Sequence of chain 1.A:
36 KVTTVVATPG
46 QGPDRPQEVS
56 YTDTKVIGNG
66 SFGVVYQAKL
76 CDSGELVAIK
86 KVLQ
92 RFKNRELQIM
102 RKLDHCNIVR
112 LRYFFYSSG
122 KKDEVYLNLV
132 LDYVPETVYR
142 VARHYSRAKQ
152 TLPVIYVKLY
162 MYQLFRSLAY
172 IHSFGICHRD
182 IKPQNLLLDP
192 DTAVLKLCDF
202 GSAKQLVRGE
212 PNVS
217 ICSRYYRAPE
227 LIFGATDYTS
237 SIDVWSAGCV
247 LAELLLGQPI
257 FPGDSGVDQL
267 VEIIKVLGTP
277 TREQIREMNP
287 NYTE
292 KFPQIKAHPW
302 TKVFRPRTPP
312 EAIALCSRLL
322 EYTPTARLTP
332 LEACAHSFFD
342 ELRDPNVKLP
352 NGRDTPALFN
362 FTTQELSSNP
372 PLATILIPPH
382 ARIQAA

Binding-site contacts:
Ligand atom CAS contacts residue LEU188 of chain 1.A at 3.6 Å (hydrophobic).
Ligand atom CAV contacts residue VAL70 of chain 1.A at 3.7 Å (hydrophobic).
Ligand atom OAF contacts residue ASP133 of chain 1.A at 2.8 Å (salt-bridge).
Ligand atom CAT contacts residue VAL70 of chain 1.A at 3.5 Å (hydrophobic).
Ligand atom OAA contacts residue VAL70 of chain 1.A at 4.0 Å.
Ligand atom CAR contacts residue ALA83 of chain 1.A at 3.8 Å (hydrophobic).
Ligand atom CAU contacts residue PHE67 of chain 1.A at 4.0 Å (hydrophobic).
Ligand atom OAG contacts residue ASN64 of chain 1.A at 3.0 Å (h-bond).
Ligand atom OAF contacts residue LEU188 of chain 1.A at 3.9 Å.
Ligand atom CAP contacts residue ALA83 of chain 1.A at 3.9 Å (hydrophobic).
Ligand atom OAC contacts residue VAL110 of chain 1.A at 3.4 Å.
Ligand atom CAW contacts residue GLY262 of chain 1.B at 3.8 Å.
Ligand atom CAW contacts residue ASN64 of chain 1.A at 4.0 Å.
Ligand atom OAF contacts residue ALA83 of chain 1.A at 3.9 Å.
Ligand atom OAB contacts residue LYS85 of chain 1.A at 3.2 Å (salt-bridge).
Ligand atom OAD contacts residue LYS85 of chain 1.A at 3.7 Å.
Ligand atom CAU contacts residue SER261 of chain 1.B at 4.0 Å.
Ligand atom CAQ contacts residue PHE67 of chain 1.A at 4.0 Å (hydrophobic).
Ligand atom OAG contacts residue SER261 of chain 1.B at 4.0 Å.
Ligand atom CAL contacts residue VAL70 of chain 1.A at 3.6 Å (hydrophobic).
Ligand atom CAW contacts residue VAL70 of chain 1.A at 4.0 Å (hydrophobic).
Ligand atom CAO contacts residue CYS199 of chain 1.A at 4.0 Å (hydrophobic).
Ligand atom OAC contacts residue LEU132 of chain 1.A at 3.5 Å.
Ligand atom CAR contacts residue LEU188 of chain 1.A at 3.6 Å (hydrophobic).
Ligand atom CAO contacts residue LEU132 of chain 1.A at 4.0 Å (hydrophobic).
Ligand atom CAM contacts residue LYS85 of chain 1.A at 4.0 Å.
Ligand atom CAV contacts residue GLY262 of chain 1.B at 4.0 Å.
Ligand atom CAR contacts residue ASP133 of chain 1.A at 3.5 Å.
Ligand atom OAC contacts residue CYS199 of chain 1.A at 3.6 Å.
Ligand atom CAQ contacts residue VAL70 of chain 1.A at 4.0 Å (hydrophobic).
Ligand atom OAF contacts residue TYR134 of chain 1.A at 3.3 Å.
Ligand atom OAF contacts residue VAL135 of chain 1.A at 3.1 Å (h-bond).
Ligand atom CAS contacts residue ASP133 of chain 1.A at 3.3 Å.
Ligand atom OAG contacts residue GLY63 of chain 1.A at 3.5 Å.
Ligand atom CAS contacts residue VAL110 of chain 1.A at 3.7 Å (hydrophobic).
Ligand atom OAG contacts residue GLY262 of chain 1.B at 3.0 Å (h-bond).
Ligand atom OAD contacts residue ASP200 of chain 1.A at 3.7 Å.
Ligand atom CAO contacts residue VAL110 of chain 1.A at 4.0 Å (hydrophobic).
Ligand atom OAE contacts residue PHE67 of chain 1.A at 3.9 Å.
Ligand atom CAV contacts residue GLY63 of chain 1.A at 3.9 Å.

Sequence of chain 1.B:
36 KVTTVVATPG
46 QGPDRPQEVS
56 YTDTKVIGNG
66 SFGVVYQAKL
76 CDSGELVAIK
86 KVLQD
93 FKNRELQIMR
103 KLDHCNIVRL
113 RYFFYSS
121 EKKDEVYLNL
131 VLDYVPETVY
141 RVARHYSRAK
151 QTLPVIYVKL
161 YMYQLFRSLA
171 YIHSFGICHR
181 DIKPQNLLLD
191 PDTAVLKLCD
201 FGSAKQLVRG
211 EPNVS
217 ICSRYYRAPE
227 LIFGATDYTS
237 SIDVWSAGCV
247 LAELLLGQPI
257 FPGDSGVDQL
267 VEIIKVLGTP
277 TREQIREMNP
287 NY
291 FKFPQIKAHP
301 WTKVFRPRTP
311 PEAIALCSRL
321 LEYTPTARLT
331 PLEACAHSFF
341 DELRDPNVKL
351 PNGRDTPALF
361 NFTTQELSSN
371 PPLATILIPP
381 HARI

The small molecule below binds the protein below.
Small molecule (SMILES): O=c1c(O)c(-c2ccc(O)cc2O)oc2cc(O)cc(O)c12